Sequence of chain 1.B:
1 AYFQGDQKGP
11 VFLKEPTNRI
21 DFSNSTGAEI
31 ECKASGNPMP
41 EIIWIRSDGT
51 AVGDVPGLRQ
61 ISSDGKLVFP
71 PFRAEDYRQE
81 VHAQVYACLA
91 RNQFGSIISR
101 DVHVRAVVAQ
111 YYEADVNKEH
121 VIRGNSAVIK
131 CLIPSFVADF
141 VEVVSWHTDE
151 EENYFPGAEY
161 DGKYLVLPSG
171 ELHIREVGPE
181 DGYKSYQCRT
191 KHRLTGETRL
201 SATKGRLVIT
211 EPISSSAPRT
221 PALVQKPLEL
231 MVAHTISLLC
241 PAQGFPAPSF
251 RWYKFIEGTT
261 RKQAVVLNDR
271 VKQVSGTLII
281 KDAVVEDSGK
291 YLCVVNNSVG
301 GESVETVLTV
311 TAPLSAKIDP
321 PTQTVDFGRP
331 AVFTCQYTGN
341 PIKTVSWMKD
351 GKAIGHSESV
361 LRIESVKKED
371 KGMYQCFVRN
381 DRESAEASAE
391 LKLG

Sequence of chain 1.A:
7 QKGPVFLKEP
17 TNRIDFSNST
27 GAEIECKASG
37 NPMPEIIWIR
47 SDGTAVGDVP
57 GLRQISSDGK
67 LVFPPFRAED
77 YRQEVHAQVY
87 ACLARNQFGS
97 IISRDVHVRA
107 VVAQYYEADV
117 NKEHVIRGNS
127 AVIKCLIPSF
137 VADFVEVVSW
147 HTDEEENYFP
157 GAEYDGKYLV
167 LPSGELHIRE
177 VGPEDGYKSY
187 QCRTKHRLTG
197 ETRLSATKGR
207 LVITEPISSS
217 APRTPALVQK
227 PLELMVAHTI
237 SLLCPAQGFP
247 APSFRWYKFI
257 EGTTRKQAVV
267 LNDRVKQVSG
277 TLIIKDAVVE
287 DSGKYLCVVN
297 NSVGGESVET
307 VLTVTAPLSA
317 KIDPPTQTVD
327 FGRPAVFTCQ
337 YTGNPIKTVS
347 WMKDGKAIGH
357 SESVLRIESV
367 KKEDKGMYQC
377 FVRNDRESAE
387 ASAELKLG

This small molecule binds to this protein.
Small molecule (SMILES): CC(=O)N[C@H]1[C@H](O[C@H]2[C@H](O)[C@@H](NC(C)=O)CO[C@@H]2CO)O[C@H](CO)[C@@H](O)[C@@H]1O

Binding-site contacts:
Ligand atom O7 contacts residue VAL294 of chain 1.A at 4.0 Å.
Ligand atom C1 contacts residue ARG251 of chain 1.A at 4.3 Å.
Ligand atom C5 contacts residue ASN296 of chain 1.A at 3.6 Å.
Ligand atom O5 contacts residue ASN296 of chain 1.A at 2.4 Å (h-bond).
Ligand atom O7 contacts residue ASN296 of chain 1.A at 4.2 Å.
Ligand atom C3 contacts residue ASN296 of chain 1.A at 3.9 Å.
Ligand atom C5 contacts residue GLY301 of chain 1.A at 4.3 Å.
Ligand atom C1 contacts residue VAL294 of chain 1.A at 4.1 Å (hydrophobic).
Ligand atom O6 contacts residue VAL294 of chain 1.A at 4.2 Å.
Ligand atom C5 contacts residue VAL294 of chain 1.A at 3.8 Å (hydrophobic).
Ligand atom C2 contacts residue ASN296 of chain 1.A at 2.7 Å.
Ligand atom C1 contacts residue ASN296 of chain 1.A at 1.4 Å.
Ligand atom N2 contacts residue ASN296 of chain 1.A at 3.1 Å (h-bond).
Ligand atom C6 contacts residue GLU302 of chain 1.A at 4.3 Å.
Ligand atom O6 contacts residue GLY301 of chain 1.A at 3.7 Å.
Ligand atom C4 contacts residue LYS343 of chain 1.B at 4.4 Å.
Ligand atom C3 contacts residue LYS343 of chain 1.B at 3.9 Å.
Ligand atom O3 contacts residue LYS343 of chain 1.B at 3.2 Å (salt-bridge).
Ligand atom C4 contacts residue ASN296 of chain 1.A at 4.3 Å.
Ligand atom O5 contacts residue GLY301 of chain 1.A at 3.6 Å.
Ligand atom N2 contacts residue ARG251 of chain 1.A at 4.3 Å.
Ligand atom C7 contacts residue ASN296 of chain 1.A at 4.3 Å.
Ligand atom O5 contacts residue VAL294 of chain 1.A at 3.9 Å.
Ligand atom O7 contacts residue LYS262 of chain 1.A at 3.3 Å (salt-bridge).
Ligand atom O4 contacts residue LYS343 of chain 1.B at 3.8 Å.
Ligand atom O6 contacts residue GLU302 of chain 1.A at 3.8 Å.
Ligand atom C8 contacts residue LYS262 of chain 1.A at 3.9 Å.
Ligand atom C6 contacts residue GLY301 of chain 1.A at 3.7 Å.
Ligand atom O5 contacts residue VAL295 of chain 1.A at 4.0 Å.
Ligand atom C7 contacts residue LYS262 of chain 1.A at 3.9 Å.